Sequence of chain 4.A:
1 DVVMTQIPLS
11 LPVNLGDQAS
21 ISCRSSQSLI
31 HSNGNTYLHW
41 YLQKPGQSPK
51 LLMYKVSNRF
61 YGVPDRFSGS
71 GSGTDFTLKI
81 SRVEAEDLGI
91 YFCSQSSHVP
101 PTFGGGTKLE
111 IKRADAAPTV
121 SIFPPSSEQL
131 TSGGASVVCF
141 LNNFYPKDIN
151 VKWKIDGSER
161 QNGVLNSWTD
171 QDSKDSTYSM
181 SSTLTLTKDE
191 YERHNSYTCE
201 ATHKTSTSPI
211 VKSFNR

Sequence of chain 4.B:
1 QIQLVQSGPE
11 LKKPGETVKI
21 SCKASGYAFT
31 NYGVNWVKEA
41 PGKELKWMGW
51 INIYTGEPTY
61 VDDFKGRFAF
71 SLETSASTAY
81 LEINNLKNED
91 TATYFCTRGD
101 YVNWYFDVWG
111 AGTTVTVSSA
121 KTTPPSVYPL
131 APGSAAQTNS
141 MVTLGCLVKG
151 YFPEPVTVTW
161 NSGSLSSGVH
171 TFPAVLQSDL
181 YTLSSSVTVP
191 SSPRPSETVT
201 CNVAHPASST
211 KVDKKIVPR

Binding-site contacts:
Ligand atom C15 contacts residue PHE106 of chain 4.B at 3.6 Å (hydrophobic).
Ligand atom C5 contacts residue SER96 of chain 4.A at 3.8 Å.
Ligand atom C19 contacts residue VAL99 of chain 4.A at 3.8 Å (hydrophobic).
Ligand atom O20 contacts residue TRP50 of chain 4.B at 2.9 Å (h-bond).
Ligand atom C16 contacts residue GLY99 of chain 4.B at 3.7 Å.
Ligand atom C20 contacts residue GLY99 of chain 4.B at 3.4 Å.
Ligand atom C21 contacts residue GLY99 of chain 4.B at 2.9 Å.
Ligand atom OH4 contacts residue SER97 of chain 4.A at 3.5 Å (h-bond).
Ligand atom OH5 contacts residue HIS98 of chain 4.A at 3.2 Å.
Ligand atom C4 contacts residue HIS98 of chain 4.A at 3.8 Å.
Ligand atom C14 contacts residue TRP104 of chain 4.B at 3.8 Å (hydrophobic).
Ligand atom C6 contacts residue SER96 of chain 4.A at 3.6 Å.
Ligand atom O3 contacts residue SER97 of chain 4.A at 3.0 Å (h-bond).
Ligand atom C5 contacts residue TRP104 of chain 4.B at 3.7 Å (hydrophobic).
Ligand atom OH4 contacts residue HIS98 of chain 4.A at 3.0 Å.
Ligand atom CH1 contacts residue HIS31 of chain 4.A at 3.3 Å.
Ligand atom C16 contacts residue ASP100 of chain 4.B at 3.8 Å.
Ligand atom C16 contacts residue PHE106 of chain 4.B at 3.7 Å (hydrophobic).
Ligand atom O20 contacts residue GLY99 of chain 4.B at 3.6 Å.
Ligand atom OH1 contacts residue HIS31 of chain 4.A at 2.9 Å (h-bond).
Ligand atom C15 contacts residue TRP104 of chain 4.B at 3.6 Å (hydrophobic).
Ligand atom CH4 contacts residue VAL99 of chain 4.A at 3.8 Å (hydrophobic).
Ligand atom C21 contacts residue TYR101 of chain 4.B at 3.5 Å (hydrophobic).
Ligand atom C4 contacts residue VAL99 of chain 4.A at 3.4 Å (hydrophobic).
Ligand atom C3 contacts residue SER97 of chain 4.A at 3.5 Å.
Ligand atom C21 contacts residue ASP100 of chain 4.B at 3.7 Å.
Ligand atom C16 contacts residue ASN35 of chain 4.B at 3.4 Å.
Ligand atom O3 contacts residue HIS31 of chain 4.A at 3.2 Å (h-bond).
Ligand atom O20 contacts residue ASN35 of chain 4.B at 3.0 Å (h-bond).
Ligand atom C3 contacts residue TRP104 of chain 4.B at 3.4 Å (hydrophobic).
Ligand atom C18 contacts residue TRP50 of chain 4.B at 3.4 Å (hydrophobic).
Ligand atom OH5 contacts residue SER97 of chain 4.A at 3.5 Å (h-bond).
Ligand atom O20 contacts residue GLY33 of chain 4.B at 3.5 Å.
Ligand atom OH4 contacts residue VAL99 of chain 4.A at 2.7 Å (h-bond).
Ligand atom CH4 contacts residue SER97 of chain 4.A at 3.6 Å.
Ligand atom C4 contacts residue SER97 of chain 4.A at 3.6 Å.
Ligand atom C17 contacts residue ASP100 of chain 4.B at 3.6 Å.
Ligand atom C21 contacts residue GLY33 of chain 4.B at 3.1 Å.
Ligand atom C20 contacts residue TRP50 of chain 4.B at 3.6 Å (hydrophobic).
Ligand atom CH4 contacts residue HIS98 of chain 4.A at 3.4 Å.

A small-molecule ligand and the protein it binds are described below.
Small molecule (SMILES): CC(=O)[C@H]1CC[C@H]2[C@@H]3CC[C@H]4C[C@@H](OC(=O)CCC(=O)O)CC[C@]4(C)[C@H]3CC[C@]12C